The protein below binds the small molecule below.
Small molecule (SMILES): O=C1CC[C@H](N2C(=O)c3ccccc3C2=O)C(=O)N1

Binding-site contacts:
Ligand atom C07 contacts residue TRP100 of chain 1.A at 3.5 Å (hydrophobic).
Ligand atom C3 contacts residue TRP86 of chain 1.A at 4.2 Å (hydrophobic).
Ligand atom C06 contacts residue TRP100 of chain 1.A at 3.7 Å (hydrophobic).
Ligand atom C12 contacts residue ASN51 of chain 1.A at 3.3 Å.
Ligand atom C04 contacts residue PHE78 of chain 1.A at 3.7 Å (hydrophobic).
Ligand atom C06 contacts residue TRP86 of chain 1.A at 3.5 Å (hydrophobic).
Ligand atom O01 contacts residue PRO52 of chain 1.A at 3.5 Å.
Ligand atom C07 contacts residue TRP86 of chain 1.A at 3.4 Å (hydrophobic).
Ligand atom C4 contacts residue ASN51 of chain 1.A at 3.4 Å.
Ligand atom O01 contacts residue ASN51 of chain 1.A at 3.5 Å.
Ligand atom O05 contacts residue TRP80 of chain 1.A at 2.9 Å (h-bond).
Ligand atom C08 contacts residue TRP80 of chain 1.A at 3.6 Å (hydrophobic).
Ligand atom C08 contacts residue TRP100 of chain 1.A at 4.1 Å (hydrophobic).
Ligand atom C04 contacts residue TRP86 of chain 1.A at 3.7 Å (hydrophobic).
Ligand atom C13 contacts residue PRO52 of chain 1.A at 4.0 Å (hydrophobic).
Ligand atom O05 contacts residue TRP86 of chain 1.A at 3.7 Å.
Ligand atom O05 contacts residue PHE78 of chain 1.A at 3.7 Å.
Ligand atom O01 contacts residue PHE78 of chain 1.A at 3.7 Å.
Ligand atom C04 contacts residue SER79 of chain 1.A at 4.1 Å.
Ligand atom O05 contacts residue PHE102 of chain 1.A at 3.5 Å.
Ligand atom O16 contacts residue PHE57 of chain 1.A at 4.1 Å.
Ligand atom O01 contacts residue TRP80 of chain 1.A at 3.2 Å.
Ligand atom C06 contacts residue TRP80 of chain 1.A at 3.6 Å (hydrophobic).
Ligand atom C13 contacts residue ASN51 of chain 1.A at 3.6 Å.
Ligand atom N03 contacts residue TRP80 of chain 1.A at 3.3 Å.
Ligand atom O18 contacts residue PHE78 of chain 1.A at 3.5 Å.
Ligand atom C14 contacts residue PRO52 of chain 1.A at 3.6 Å (hydrophobic).
Ligand atom N03 contacts residue PHE78 of chain 1.A at 2.9 Å (h-bond).
Ligand atom C3 contacts residue PRO52 of chain 1.A at 3.8 Å (hydrophobic).
Ligand atom O16 contacts residue TRP100 of chain 1.A at 3.7 Å.
Ligand atom O16 contacts residue ASN51 of chain 1.A at 3.0 Å (h-bond).
Ligand atom C04 contacts residue TRP80 of chain 1.A at 3.3 Å (hydrophobic).
Ligand atom O05 contacts residue SER79 of chain 1.A at 3.3 Å.
Ligand atom C02 contacts residue TRP80 of chain 1.A at 3.2 Å (hydrophobic).
Ligand atom N03 contacts residue SER79 of chain 1.A at 4.2 Å.
Ligand atom C19 contacts residue PRO52 of chain 1.A at 3.9 Å (hydrophobic).
Ligand atom O18 contacts residue TRP86 of chain 1.A at 3.5 Å.
Ligand atom C02 contacts residue PHE78 of chain 1.A at 3.7 Å (hydrophobic).
Ligand atom N09 contacts residue ASN51 of chain 1.A at 3.9 Å.
Ligand atom O18 contacts residue GLU77 of chain 1.A at 3.8 Å.

Sequence of chain 1.A:
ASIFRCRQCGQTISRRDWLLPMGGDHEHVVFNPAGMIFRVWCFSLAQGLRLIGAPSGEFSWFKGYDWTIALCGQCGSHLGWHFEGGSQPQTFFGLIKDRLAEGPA